Sequence of chain 2.F:
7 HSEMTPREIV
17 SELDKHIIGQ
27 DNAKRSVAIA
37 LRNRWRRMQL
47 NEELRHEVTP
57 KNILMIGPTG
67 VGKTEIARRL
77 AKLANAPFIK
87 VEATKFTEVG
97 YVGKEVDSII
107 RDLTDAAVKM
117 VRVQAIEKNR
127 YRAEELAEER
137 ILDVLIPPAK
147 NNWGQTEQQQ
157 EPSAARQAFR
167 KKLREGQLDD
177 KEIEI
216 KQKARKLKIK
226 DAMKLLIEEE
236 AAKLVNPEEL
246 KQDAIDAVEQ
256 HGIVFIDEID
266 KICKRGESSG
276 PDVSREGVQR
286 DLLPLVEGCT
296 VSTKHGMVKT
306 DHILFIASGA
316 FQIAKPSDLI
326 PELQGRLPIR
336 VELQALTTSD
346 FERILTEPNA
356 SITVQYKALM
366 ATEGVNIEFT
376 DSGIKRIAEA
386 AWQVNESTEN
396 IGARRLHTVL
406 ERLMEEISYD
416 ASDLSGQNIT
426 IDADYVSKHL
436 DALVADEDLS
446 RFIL

Sequence of chain 2.E:
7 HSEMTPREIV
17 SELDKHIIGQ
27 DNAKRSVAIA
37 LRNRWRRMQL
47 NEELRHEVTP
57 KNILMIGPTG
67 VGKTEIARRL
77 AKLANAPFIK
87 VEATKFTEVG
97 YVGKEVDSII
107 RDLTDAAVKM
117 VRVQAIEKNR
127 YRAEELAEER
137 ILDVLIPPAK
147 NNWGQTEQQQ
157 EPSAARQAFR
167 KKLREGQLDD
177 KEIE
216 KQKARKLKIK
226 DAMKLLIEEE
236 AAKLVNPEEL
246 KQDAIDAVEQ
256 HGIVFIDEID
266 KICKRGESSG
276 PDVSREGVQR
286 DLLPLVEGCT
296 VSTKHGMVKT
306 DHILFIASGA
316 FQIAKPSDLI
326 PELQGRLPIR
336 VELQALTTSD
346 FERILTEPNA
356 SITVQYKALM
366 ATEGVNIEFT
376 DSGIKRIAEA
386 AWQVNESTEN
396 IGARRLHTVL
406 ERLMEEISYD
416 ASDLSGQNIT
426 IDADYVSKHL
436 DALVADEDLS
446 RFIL

Binding-site contacts:
Ligand atom O2B contacts residue GLY66 of chain 2.E at 2.4 Å (h-bond).
Ligand atom O5' contacts residue ARG399 of chain 2.E at 3.6 Å.
Ligand atom O4' contacts residue ALA398 of chain 2.E at 3.3 Å.
Ligand atom O1G contacts residue THR65 of chain 2.E at 3.5 Å.
Ligand atom O1B contacts residue THR70 of chain 2.E at 2.9 Å (h-bond).
Ligand atom C5 contacts residue ILE349 of chain 2.E at 3.6 Å (hydrophobic).
Ligand atom N1 contacts residue LEU341 of chain 2.E at 3.5 Å.
Ligand atom O3A contacts residue GLY66 of chain 2.E at 3.5 Å.
Ligand atom N7 contacts residue HIS22 of chain 2.E at 3.6 Å (h-bond).
Ligand atom O2A contacts residue THR70 of chain 2.E at 3.0 Å.
Ligand atom O3A contacts residue ARG399 of chain 2.E at 3.5 Å (salt-bridge).
Ligand atom O1B contacts residue LYS69 of chain 2.E at 2.7 Å (salt-bridge).
Ligand atom N6 contacts residue ILE24 of chain 2.E at 2.6 Å (h-bond).
Ligand atom N1 contacts residue GLY68 of chain 2.E at 3.2 Å (h-bond).
Ligand atom PG contacts residue ASP262 of chain 2.E at 3.3 Å.
Ligand atom PB contacts residue GLY66 of chain 2.E at 3.7 Å.
Ligand atom O2G contacts residue SER313 of chain 2.E at 3.1 Å (h-bond).
Ligand atom N3B contacts residue ARG399 of chain 2.E at 3.6 Å.
Ligand atom O2G contacts residue ASP262 of chain 2.E at 2.5 Å (salt-bridge).
Ligand atom N3B contacts residue THR70 of chain 2.E at 3.5 Å (h-bond).
Ligand atom O3G contacts residue ASP262 of chain 2.E at 2.7 Å (salt-bridge).
Ligand atom N3 contacts residue ALA398 of chain 2.E at 3.5 Å.
Ligand atom O1A contacts residue GLU71 of chain 2.E at 3.6 Å (salt-bridge).
Ligand atom O2G contacts residue PHE260 of chain 2.E at 3.6 Å.
Ligand atom O1A contacts residue LYS69 of chain 2.E at 3.5 Å (salt-bridge).
Ligand atom O2B contacts residue ARG399 of chain 2.E at 3.2 Å (salt-bridge).
Ligand atom O3G contacts residue LYS86 of chain 2.E at 2.9 Å (salt-bridge).
Ligand atom O1A contacts residue GLY68 of chain 2.E at 3.0 Å.
Ligand atom N1 contacts residue VAL67 of chain 2.E at 2.7 Å (h-bond).
Ligand atom C2' contacts residue GLU71 of chain 2.E at 3.2 Å.
Ligand atom O2B contacts residue LYS69 of chain 2.E at 3.2 Å (salt-bridge).
Ligand atom C2 contacts residue GLY66 of chain 2.E at 3.4 Å.
Ligand atom C2 contacts residue VAL67 of chain 2.E at 2.9 Å (hydrophobic).
Ligand atom N7 contacts residue ILE24 of chain 2.E at 3.5 Å (h-bond).
Ligand atom O1G contacts residue GLU327 of chain 2.F at 3.4 Å (salt-bridge).
Ligand atom C3' contacts residue GLU71 of chain 2.E at 3.6 Å.
Ligand atom O3G contacts residue GLU327 of chain 2.F at 3.3 Å (salt-bridge).
Ligand atom C2 contacts residue GLY68 of chain 2.E at 3.0 Å.
Ligand atom O2B contacts residue THR65 of chain 2.E at 3.3 Å.
Ligand atom N6 contacts residue ILE23 of chain 2.E at 3.1 Å.

The protein below binds the small molecule below.
Small molecule (SMILES): Nc1ncnc2c1ncn2[C@@H]1O[C@H](CO[P](=O)(O)O[P](=O)(O)NP(=O)(O)O)[C@@H](O)[C@H]1O